A small-molecule ligand and the protein it binds are described below.
Small molecule (SMILES): CC(=O)N[C@@H]1[C@@H](O)[C@H](O)[C@@H](CO)O[C@H]1O

Sequence of chain 1.B:
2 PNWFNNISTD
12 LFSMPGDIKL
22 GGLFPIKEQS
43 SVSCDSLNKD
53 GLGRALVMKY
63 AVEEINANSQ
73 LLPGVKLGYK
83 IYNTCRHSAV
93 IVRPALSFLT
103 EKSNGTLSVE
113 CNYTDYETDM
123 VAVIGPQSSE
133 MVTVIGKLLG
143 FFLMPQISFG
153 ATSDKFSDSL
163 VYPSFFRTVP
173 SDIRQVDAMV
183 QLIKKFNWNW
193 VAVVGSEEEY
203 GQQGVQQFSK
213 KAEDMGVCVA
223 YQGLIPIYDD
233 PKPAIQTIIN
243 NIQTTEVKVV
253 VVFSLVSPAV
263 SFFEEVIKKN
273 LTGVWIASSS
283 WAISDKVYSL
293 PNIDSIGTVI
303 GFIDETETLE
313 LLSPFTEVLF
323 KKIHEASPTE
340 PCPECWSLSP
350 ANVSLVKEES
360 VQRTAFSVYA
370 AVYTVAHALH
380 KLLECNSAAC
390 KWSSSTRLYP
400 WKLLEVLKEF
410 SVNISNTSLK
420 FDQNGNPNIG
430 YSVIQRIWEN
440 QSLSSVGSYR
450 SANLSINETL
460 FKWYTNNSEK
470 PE

Binding-site contacts:
Ligand atom C7 contacts residue ASN7 of chain 1.B at 3.8 Å.
Ligand atom O6 contacts residue ASN7 of chain 1.B at 4.3 Å.
Ligand atom N2 contacts residue ASN7 of chain 1.B at 3.1 Å (h-bond).
Ligand atom C8 contacts residue ASN7 of chain 1.B at 4.3 Å.
Ligand atom O5 contacts residue ASN7 of chain 1.B at 2.3 Å (h-bond).
Ligand atom C6 contacts residue ASN6 of chain 1.B at 4.2 Å.
Ligand atom C4 contacts residue ASN7 of chain 1.B at 4.3 Å.
Ligand atom O6 contacts residue ASN6 of chain 1.B at 2.8 Å (h-bond).
Ligand atom C1 contacts residue ASN7 of chain 1.B at 1.5 Å.
Ligand atom C2 contacts residue ASN7 of chain 1.B at 2.5 Å.
Ligand atom C3 contacts residue ASN7 of chain 1.B at 3.8 Å.
Ligand atom C5 contacts residue ASN7 of chain 1.B at 3.5 Å.